The protein below binds the small molecule below.
Small molecule (SMILES): CC(=O)N[C@H]1[C@H](O[C@H]2[C@H](O)[C@@H](NC(C)=O)CO[C@@H]2CO)O[C@H](CO)[C@@H](O)[C@@H]1O

Binding-site contacts:
Ligand atom C2 contacts residue VAL291 of chain 1.C at 4.2 Å (hydrophobic).
Ligand atom C5 contacts residue ASN279 of chain 1.C at 3.7 Å.
Ligand atom O5 contacts residue ASN292 of chain 1.C at 4.0 Å.
Ligand atom C7 contacts residue VAL291 of chain 1.C at 4.4 Å (hydrophobic).
Ligand atom C8 contacts residue LYS293 of chain 1.C at 4.1 Å.
Ligand atom C5 contacts residue ASN292 of chain 1.C at 4.2 Å.
Ligand atom C4 contacts residue ASN279 of chain 1.C at 4.2 Å.
Ligand atom C2 contacts residue ASN279 of chain 1.C at 2.5 Å.
Ligand atom O5 contacts residue ASN279 of chain 1.C at 2.4 Å (h-bond).
Ligand atom C1 contacts residue ASN279 of chain 1.C at 1.4 Å.
Ligand atom N2 contacts residue ASN279 of chain 1.C at 2.9 Å (h-bond).
Ligand atom C1 contacts residue VAL291 of chain 1.C at 3.8 Å (hydrophobic).
Ligand atom C8 contacts residue SER39 of chain 1.C at 3.8 Å.
Ligand atom N2 contacts residue VAL291 of chain 1.C at 3.8 Å.
Ligand atom O7 contacts residue ASN279 of chain 1.C at 2.9 Å (h-bond).
Ligand atom C7 contacts residue ASN279 of chain 1.C at 3.1 Å.
Ligand atom C8 contacts residue ASN279 of chain 1.C at 4.3 Å.
Ligand atom C3 contacts residue VAL291 of chain 1.C at 4.4 Å (hydrophobic).
Ligand atom C8 contacts residue VAL291 of chain 1.C at 4.2 Å (hydrophobic).
Ligand atom C1 contacts residue ASN292 of chain 1.C at 4.2 Å.
Ligand atom C8 contacts residue GLU69 of chain 1.D at 3.6 Å.
Ligand atom C3 contacts residue ASN279 of chain 1.C at 3.8 Å.

Sequence of chain 1.D:
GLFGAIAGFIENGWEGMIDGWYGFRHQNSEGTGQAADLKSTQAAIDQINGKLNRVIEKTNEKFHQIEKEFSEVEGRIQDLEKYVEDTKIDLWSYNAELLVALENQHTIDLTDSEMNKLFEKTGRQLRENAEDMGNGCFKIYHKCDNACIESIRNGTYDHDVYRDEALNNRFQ

Sequence of chain 1.C:
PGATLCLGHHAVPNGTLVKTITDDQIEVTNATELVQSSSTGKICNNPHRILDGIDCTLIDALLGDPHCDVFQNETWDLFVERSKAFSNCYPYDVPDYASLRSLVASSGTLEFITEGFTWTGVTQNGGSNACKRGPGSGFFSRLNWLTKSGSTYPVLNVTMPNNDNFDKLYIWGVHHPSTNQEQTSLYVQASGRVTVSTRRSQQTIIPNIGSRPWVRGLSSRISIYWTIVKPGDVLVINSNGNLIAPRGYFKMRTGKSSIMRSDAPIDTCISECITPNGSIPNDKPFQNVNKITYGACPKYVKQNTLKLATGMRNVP